Sequence of chain 55.C:
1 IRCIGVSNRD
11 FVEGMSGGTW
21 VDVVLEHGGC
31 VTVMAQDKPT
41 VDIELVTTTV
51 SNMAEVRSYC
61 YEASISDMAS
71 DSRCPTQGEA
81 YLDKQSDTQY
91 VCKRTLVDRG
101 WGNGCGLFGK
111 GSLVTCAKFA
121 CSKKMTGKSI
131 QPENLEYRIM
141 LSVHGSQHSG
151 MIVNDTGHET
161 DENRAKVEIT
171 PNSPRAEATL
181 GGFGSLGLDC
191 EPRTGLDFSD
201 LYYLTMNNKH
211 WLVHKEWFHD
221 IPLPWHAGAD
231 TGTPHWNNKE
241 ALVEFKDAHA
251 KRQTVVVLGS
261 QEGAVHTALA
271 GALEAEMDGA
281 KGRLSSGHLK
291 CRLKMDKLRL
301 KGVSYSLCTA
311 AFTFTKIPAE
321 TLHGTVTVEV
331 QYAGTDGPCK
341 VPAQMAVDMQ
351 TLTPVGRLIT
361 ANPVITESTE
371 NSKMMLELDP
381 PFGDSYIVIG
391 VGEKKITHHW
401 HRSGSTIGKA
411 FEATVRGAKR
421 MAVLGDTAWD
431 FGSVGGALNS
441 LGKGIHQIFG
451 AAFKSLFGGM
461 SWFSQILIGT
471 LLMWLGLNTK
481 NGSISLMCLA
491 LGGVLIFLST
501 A

Binding-site contacts:
Ligand atom O6 contacts residue MET151 of chain 55.C at 3.4 Å.
Ligand atom C7 contacts residue ASN154 of chain 55.C at 3.3 Å.
Ligand atom O7 contacts residue ASN154 of chain 55.C at 2.6 Å (h-bond).
Ligand atom C7 contacts residue THR156 of chain 55.C at 3.9 Å.
Ligand atom N2 contacts residue THR156 of chain 55.C at 3.6 Å (h-bond).
Ligand atom C1 contacts residue THR156 of chain 55.C at 3.6 Å.
Ligand atom C2 contacts residue ASN154 of chain 55.C at 3.5 Å.
Ligand atom N2 contacts residue ASN154 of chain 55.C at 3.8 Å.
Ligand atom O5 contacts residue ASN154 of chain 55.C at 4.0 Å.
Ligand atom C8 contacts residue THR156 of chain 55.C at 4.0 Å.
Ligand atom C6 contacts residue MET151 of chain 55.C at 4.5 Å (hydrophobic).
Ligand atom C1 contacts residue ASN154 of chain 55.C at 3.4 Å.
Ligand atom C8 contacts residue ASN154 of chain 55.C at 3.6 Å.
Ligand atom C2 contacts residue THR156 of chain 55.C at 4.2 Å.

The small molecule below binds the protein below.
Small molecule (SMILES): CC(=O)N[C@H]1[C@H](O[C@H]2[C@H](O)[C@@H](NC(C)=O)CO[C@@H]2CO)O[C@H](CO)[C@@H](O)[C@@H]1O